Binding-site contacts:
Ligand atom O7 contacts residue ASP166 of chain 1.A at 3.2 Å (salt-bridge).
Ligand atom C7 contacts residue ASP166 of chain 1.A at 3.5 Å.
Ligand atom C4 contacts residue ASN118 of chain 1.A at 4.3 Å.
Ligand atom C8 contacts residue TRP168 of chain 1.A at 3.8 Å (hydrophobic).
Ligand atom C7 contacts residue TRP168 of chain 1.A at 4.0 Å (hydrophobic).
Ligand atom O6 contacts residue ASN118 of chain 1.A at 4.2 Å.
Ligand atom O7 contacts residue ASN118 of chain 1.A at 3.5 Å (h-bond).
Ligand atom O5 contacts residue ASN118 of chain 1.A at 2.4 Å (h-bond).
Ligand atom C3 contacts residue TRP168 of chain 1.A at 3.9 Å (hydrophobic).
Ligand atom O3 contacts residue TRP168 of chain 1.A at 3.2 Å.
Ligand atom C7 contacts residue ASN118 of chain 1.A at 3.3 Å.
Ligand atom C1 contacts residue ASN118 of chain 1.A at 1.5 Å.
Ligand atom O7 contacts residue HIS167 of chain 1.A at 4.0 Å.
Ligand atom N2 contacts residue TRP168 of chain 1.A at 3.6 Å.
Ligand atom C5 contacts residue ASN118 of chain 1.A at 3.7 Å.
Ligand atom C2 contacts residue ASN118 of chain 1.A at 2.5 Å.
Ligand atom C8 contacts residue ASN118 of chain 1.A at 4.4 Å.
Ligand atom O7 contacts residue TRP168 of chain 1.A at 4.1 Å.
Ligand atom C2 contacts residue TRP168 of chain 1.A at 4.4 Å (hydrophobic).
Ligand atom N2 contacts residue ASN118 of chain 1.A at 3.0 Å (h-bond).
Ligand atom C3 contacts residue ASN118 of chain 1.A at 3.8 Å.
Ligand atom C8 contacts residue ASP166 of chain 1.A at 3.3 Å.

This small molecule binds to this protein.
Small molecule (SMILES): CC(=O)N[C@@H]1[C@@H](O)[C@H](O)[C@@H](CO)O[C@H]1O

Sequence of chain 1.A:
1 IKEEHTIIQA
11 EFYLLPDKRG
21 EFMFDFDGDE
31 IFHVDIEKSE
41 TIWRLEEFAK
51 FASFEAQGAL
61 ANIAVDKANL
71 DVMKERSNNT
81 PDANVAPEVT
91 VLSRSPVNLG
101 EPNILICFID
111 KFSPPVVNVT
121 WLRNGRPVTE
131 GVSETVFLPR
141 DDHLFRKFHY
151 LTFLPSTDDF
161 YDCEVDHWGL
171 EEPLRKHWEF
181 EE